Binding-site contacts:
Ligand atom CB contacts residue GLN68 of chain 1.B at 3.6 Å.
Ligand atom N contacts residue ASN18 of chain 1.B at 2.7 Å (h-bond).
Ligand atom CB contacts residue GLN68 of chain 1.B at 3.8 Å.
Ligand atom O contacts residue GLN20 of chain 1.B at 2.9 Å (h-bond).
Ligand atom CD2 contacts residue TYR61 of chain 1.B at 3.6 Å (hydrophobic).
Ligand atom CA contacts residue ASN18 of chain 1.B at 3.4 Å.
Ligand atom N contacts residue GLN20 of chain 1.B at 3.0 Å (h-bond).
Ligand atom O contacts residue GLN68 of chain 1.B at 3.3 Å (h-bond).
Ligand atom CB contacts residue ASN18 of chain 1.B at 3.5 Å.
Ligand atom CA contacts residue GLN20 of chain 1.B at 3.4 Å.
Ligand atom O contacts residue GLN68 of chain 1.B at 3.8 Å.
Ligand atom C contacts residue ASN18 of chain 1.B at 3.5 Å.
Ligand atom C contacts residue ASN64 of chain 1.B at 3.7 Å.
Ligand atom CZ contacts residue LYS71 of chain 1.B at 3.8 Å.
Ligand atom CB contacts residue ASN64 of chain 1.B at 3.5 Å.
Ligand atom C contacts residue GLN20 of chain 1.B at 3.6 Å.
Ligand atom OH contacts residue ASN64 of chain 1.B at 3.0 Å (h-bond).
Ligand atom CB contacts residue ASN69 of chain 1.B at 3.8 Å.
Ligand atom CE1 contacts residue GLN20 of chain 1.B at 3.7 Å.
Ligand atom CA contacts residue ASN18 of chain 1.B at 3.7 Å.
Ligand atom OG contacts residue GLN20 of chain 1.B at 3.1 Å (h-bond).
Ligand atom O contacts residue SER19 of chain 1.B at 3.6 Å.
Ligand atom O contacts residue ASN64 of chain 1.B at 3.0 Å (h-bond).
Ligand atom CZ contacts residue ASP65 of chain 1.B at 3.4 Å.
Ligand atom N contacts residue GLN20 of chain 1.B at 3.3 Å (h-bond).
Ligand atom CD1 contacts residue LYS71 of chain 1.B at 3.8 Å.
Ligand atom CD1 contacts residue GLN20 of chain 1.B at 3.4 Å.
Ligand atom CB contacts residue ASN18 of chain 1.B at 3.6 Å.
Ligand atom CG contacts residue ASP65 of chain 1.B at 3.6 Å.
Ligand atom N contacts residue SER19 of chain 1.B at 3.7 Å.
Ligand atom OH contacts residue TYR61 of chain 1.B at 3.8 Å.
Ligand atom CB contacts residue GLN20 of chain 1.B at 3.7 Å.
Ligand atom CA contacts residue ASN64 of chain 1.B at 3.5 Å.
Ligand atom CE2 contacts residue TYR61 of chain 1.B at 3.8 Å (hydrophobic).
Ligand atom OH contacts residue ASP65 of chain 1.B at 2.7 Å (salt-bridge).
Ligand atom C contacts residue GLN20 of chain 1.B at 3.7 Å.
Ligand atom CE1 contacts residue LYS71 of chain 1.B at 3.6 Å.
Ligand atom CD1 contacts residue VAL23 of chain 1.B at 3.6 Å (hydrophobic).
Ligand atom CE1 contacts residue VAL23 of chain 1.B at 3.5 Å (hydrophobic).
Ligand atom CE1 contacts residue ASP65 of chain 1.B at 3.4 Å.

This protein binds this small molecule.
Small molecule (SMILES): CC(=O)N1CCC[C@H]1C(=O)N[C@@H](CO)C(=O)N[C@@H](Cc1ccc(O)cc1)C(=O)N[C@@H](COP(=O)(O)O)C(=O)N1CCC[C@H]1C(=O)N[C@H](C(=O)N[C@@H](CO)C(=O)N1CCC[C@H]1C(=O)N[C@@H](CO)C(=O)N[C@@H](Cc1ccc(O)cc1)C(=O)N[C@@H](CO)C(N)=O)[C@@H](C)O

Sequence of chain 1.B:
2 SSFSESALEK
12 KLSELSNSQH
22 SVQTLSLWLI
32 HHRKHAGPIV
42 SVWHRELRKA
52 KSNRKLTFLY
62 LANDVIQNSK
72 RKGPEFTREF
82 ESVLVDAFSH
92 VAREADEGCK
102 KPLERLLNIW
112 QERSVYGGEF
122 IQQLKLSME